Binding-site contacts:
Ligand atom C5 contacts residue ASN271 of chain 1.J at 3.6 Å.
Ligand atom C2 contacts residue ASN271 of chain 1.J at 2.5 Å.
Ligand atom C4 contacts residue ASN271 of chain 1.J at 4.3 Å.
Ligand atom C6 contacts residue ILE292 of chain 1.J at 3.7 Å (hydrophobic).
Ligand atom O7 contacts residue ASN271 of chain 1.J at 3.9 Å.
Ligand atom C5 contacts residue ILE292 of chain 1.J at 4.4 Å (hydrophobic).
Ligand atom C8 contacts residue VAL410 of chain 1.J at 3.9 Å (hydrophobic).
Ligand atom O6 contacts residue ILE292 of chain 1.J at 4.4 Å.
Ligand atom O5 contacts residue ASN271 of chain 1.J at 2.4 Å (h-bond).
Ligand atom C7 contacts residue ASN271 of chain 1.J at 3.6 Å.
Ligand atom N2 contacts residue ASN271 of chain 1.J at 3.0 Å (h-bond).
Ligand atom C1 contacts residue ASN271 of chain 1.J at 1.4 Å.
Ligand atom O5 contacts residue ILE292 of chain 1.J at 3.8 Å.
Ligand atom C3 contacts residue ASN271 of chain 1.J at 3.8 Å.

Sequence of chain 1.J:
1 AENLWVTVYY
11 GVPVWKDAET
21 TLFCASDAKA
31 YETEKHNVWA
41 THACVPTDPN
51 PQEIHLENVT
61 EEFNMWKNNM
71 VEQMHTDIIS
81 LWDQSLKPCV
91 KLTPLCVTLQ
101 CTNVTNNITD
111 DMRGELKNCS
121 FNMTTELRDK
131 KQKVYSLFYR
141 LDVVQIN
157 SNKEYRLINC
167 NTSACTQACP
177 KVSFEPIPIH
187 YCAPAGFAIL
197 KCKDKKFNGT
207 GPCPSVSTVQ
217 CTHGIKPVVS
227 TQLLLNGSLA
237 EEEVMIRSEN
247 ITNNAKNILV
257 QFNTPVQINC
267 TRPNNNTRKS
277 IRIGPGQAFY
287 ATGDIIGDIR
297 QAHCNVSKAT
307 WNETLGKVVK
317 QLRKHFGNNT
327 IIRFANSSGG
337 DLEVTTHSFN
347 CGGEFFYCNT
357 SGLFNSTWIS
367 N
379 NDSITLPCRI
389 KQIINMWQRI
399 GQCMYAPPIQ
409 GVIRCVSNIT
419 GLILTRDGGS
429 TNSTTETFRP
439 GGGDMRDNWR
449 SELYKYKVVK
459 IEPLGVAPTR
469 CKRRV

A small-molecule ligand and the protein it binds are described below.
Small molecule (SMILES): CC(=O)N[C@H]1[C@H](O[C@H]2[C@H](O)[C@@H](NC(C)=O)CO[C@@H]2CO)O[C@H](CO)[C@@H](O)[C@@H]1O